Binding-site contacts:
Ligand atom C6 contacts residue UPG1 of chain 1.E at 0.0 Å.
Ligand atom O5D contacts residue UPG1 of chain 1.E at 0.0 Å (h-bond).
Ligand atom C2 contacts residue UPG1 of chain 1.E at 0.0 Å.
Ligand atom O2A contacts residue UPG1 of chain 1.E at 0.0 Å (h-bond).
Ligand atom O1B contacts residue UPG1 of chain 1.E at 0.0 Å (h-bond).
Ligand atom O3A contacts residue UPG1 of chain 1.E at 0.0 Å (h-bond).
Ligand atom O2B contacts residue UPG1 of chain 1.E at 0.0 Å (h-bond).
Ligand atom O2D contacts residue UPG1 of chain 1.E at 0.0 Å (h-bond).
Ligand atom O2 contacts residue UPG1 of chain 1.E at 0.0 Å (h-bond).
Ligand atom C6' contacts residue UPG1 of chain 1.E at 0.0 Å.
Ligand atom N3 contacts residue UPG1 of chain 1.E at 0.0 Å (h-bond).
Ligand atom O2S contacts residue UPG1 of chain 1.E at 1.3 Å (h-bond).
Ligand atom S contacts residue UPG1 of chain 1.E at 0.6 Å (h-bond).
Ligand atom O3D contacts residue UPG1 of chain 1.E at 0.0 Å (h-bond).
Ligand atom PB contacts residue UPG1 of chain 1.E at 0.0 Å.
Ligand atom C5D contacts residue UPG1 of chain 1.E at 0.0 Å.
Ligand atom C4D contacts residue UPG1 of chain 1.E at 0.0 Å.
Ligand atom C1D contacts residue UPG1 of chain 1.E at 0.0 Å.
Ligand atom O4D contacts residue UPG1 of chain 1.E at 0.0 Å (h-bond).
Ligand atom C3D contacts residue UPG1 of chain 1.E at 0.0 Å.
Ligand atom O2S contacts residue GLY157 of chain 1.A at 2.6 Å (h-bond).
Ligand atom O2' contacts residue UPG1 of chain 1.E at 0.0 Å (h-bond).
Ligand atom O3' contacts residue UPG1 of chain 1.E at 0.0 Å (h-bond).
Ligand atom C3' contacts residue UPG1 of chain 1.E at 0.0 Å.
Ligand atom C1' contacts residue UPG1 of chain 1.E at 0.0 Å.
Ligand atom C4 contacts residue UPG1 of chain 1.E at 0.0 Å.
Ligand atom O3B contacts residue UPG1 of chain 1.E at 0.0 Å (h-bond).
Ligand atom C4' contacts residue UPG1 of chain 1.E at 0.0 Å.
Ligand atom O3S contacts residue UPG1 of chain 1.E at 1.7 Å (h-bond).
Ligand atom O1A contacts residue UPG1 of chain 1.E at 0.0 Å (h-bond).
Ligand atom C5 contacts residue UPG1 of chain 1.E at 0.0 Å.
Ligand atom C2D contacts residue UPG1 of chain 1.E at 0.0 Å.
Ligand atom O5' contacts residue UPG1 of chain 1.E at 0.0 Å (h-bond).
Ligand atom O4 contacts residue UPG1 of chain 1.E at 0.0 Å (h-bond).
Ligand atom C2' contacts residue UPG1 of chain 1.E at 0.0 Å.
Ligand atom O1S contacts residue UPG1 of chain 1.E at 2.0 Å (h-bond).
Ligand atom N1 contacts residue UPG1 of chain 1.E at 0.0 Å (h-bond).
Ligand atom C5' contacts residue UPG1 of chain 1.E at 0.0 Å.
Ligand atom O4' contacts residue UPG1 of chain 1.E at 0.0 Å (h-bond).
Ligand atom PA contacts residue UPG1 of chain 1.E at 0.0 Å.

A small-molecule ligand and the protein it binds are described below.
Small molecule (SMILES): O=c1ccn([C@@H]2O[C@H](CO[P](=O)(O)O[P](=O)(O)O[C@H]3O[C@H](CS(=O)(=O)O)[C@@H](O)[C@H](O)[C@H]3O)[C@@H](O)[C@H]2O)c(=O)[nH]1

Sequence of chain 1.A:
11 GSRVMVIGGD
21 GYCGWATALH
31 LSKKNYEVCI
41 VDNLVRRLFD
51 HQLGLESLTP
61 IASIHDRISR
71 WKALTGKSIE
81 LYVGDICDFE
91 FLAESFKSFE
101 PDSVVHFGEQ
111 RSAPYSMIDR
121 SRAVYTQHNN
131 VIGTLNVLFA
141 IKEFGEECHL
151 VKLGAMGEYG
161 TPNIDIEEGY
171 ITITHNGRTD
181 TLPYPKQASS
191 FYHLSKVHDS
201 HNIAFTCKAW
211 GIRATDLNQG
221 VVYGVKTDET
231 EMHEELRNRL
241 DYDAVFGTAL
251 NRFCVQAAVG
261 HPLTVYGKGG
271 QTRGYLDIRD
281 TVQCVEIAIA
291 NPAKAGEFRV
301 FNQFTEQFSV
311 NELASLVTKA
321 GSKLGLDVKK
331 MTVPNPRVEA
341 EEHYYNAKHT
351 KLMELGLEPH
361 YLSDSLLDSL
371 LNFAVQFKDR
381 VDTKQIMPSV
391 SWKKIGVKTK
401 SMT